Binding-site contacts:
Ligand atom O4 contacts residue TYR145 of chain 1.A at 3.7 Å.
Ligand atom C2 contacts residue TYR145 of chain 1.A at 4.5 Å (hydrophobic).
Ligand atom C8 contacts residue ASN128 of chain 1.A at 4.3 Å.
Ligand atom O7 contacts residue TYR145 of chain 1.A at 3.5 Å.
Ligand atom O7 contacts residue VAL104 of chain 1.A at 4.3 Å.
Ligand atom C1 contacts residue TYR145 of chain 1.A at 4.1 Å (hydrophobic).
Ligand atom C5 contacts residue ASN128 of chain 1.A at 3.7 Å.
Ligand atom O7 contacts residue ASN128 of chain 1.A at 3.4 Å (h-bond).
Ligand atom O5 contacts residue ASN128 of chain 1.A at 2.4 Å (h-bond).
Ligand atom C5 contacts residue TYR145 of chain 1.A at 4.0 Å (hydrophobic).
Ligand atom C4 contacts residue ASN128 of chain 1.A at 4.2 Å.
Ligand atom O3 contacts residue TYR145 of chain 1.A at 4.5 Å.
Ligand atom C1 contacts residue ASN128 of chain 1.A at 1.5 Å.
Ligand atom O5 contacts residue TYR145 of chain 1.A at 4.4 Å.
Ligand atom N2 contacts residue ASN128 of chain 1.A at 2.8 Å (h-bond).
Ligand atom C7 contacts residue ASN128 of chain 1.A at 3.3 Å.
Ligand atom C7 contacts residue TYR145 of chain 1.A at 4.2 Å (hydrophobic).
Ligand atom C8 contacts residue LEU147 of chain 1.A at 4.1 Å (hydrophobic).
Ligand atom C3 contacts residue ASN128 of chain 1.A at 3.7 Å.
Ligand atom C3 contacts residue TYR145 of chain 1.A at 3.8 Å (hydrophobic).
Ligand atom C4 contacts residue TYR145 of chain 1.A at 4.5 Å (hydrophobic).
Ligand atom C2 contacts residue ASN128 of chain 1.A at 2.4 Å.

This protein binds this small molecule.
Small molecule (SMILES): CC(=O)N[C@H]1[C@H](O[C@H]2[C@H](O)[C@@H](NC(C)=O)CO[C@@H]2CO)O[C@H](CO)[C@@H](O[C@@H]2O[C@H](CO[C@H]3O[C@H](CO)[C@@H](O)[C@H](O)[C@@H]3O)[C@@H](O)[C@H](O[C@H]3O[C@H](CO)[C@@H](O)[C@H](O)[C@@H]3O)[C@@H]2O)[C@@H]1O

Sequence of chain 1.A:
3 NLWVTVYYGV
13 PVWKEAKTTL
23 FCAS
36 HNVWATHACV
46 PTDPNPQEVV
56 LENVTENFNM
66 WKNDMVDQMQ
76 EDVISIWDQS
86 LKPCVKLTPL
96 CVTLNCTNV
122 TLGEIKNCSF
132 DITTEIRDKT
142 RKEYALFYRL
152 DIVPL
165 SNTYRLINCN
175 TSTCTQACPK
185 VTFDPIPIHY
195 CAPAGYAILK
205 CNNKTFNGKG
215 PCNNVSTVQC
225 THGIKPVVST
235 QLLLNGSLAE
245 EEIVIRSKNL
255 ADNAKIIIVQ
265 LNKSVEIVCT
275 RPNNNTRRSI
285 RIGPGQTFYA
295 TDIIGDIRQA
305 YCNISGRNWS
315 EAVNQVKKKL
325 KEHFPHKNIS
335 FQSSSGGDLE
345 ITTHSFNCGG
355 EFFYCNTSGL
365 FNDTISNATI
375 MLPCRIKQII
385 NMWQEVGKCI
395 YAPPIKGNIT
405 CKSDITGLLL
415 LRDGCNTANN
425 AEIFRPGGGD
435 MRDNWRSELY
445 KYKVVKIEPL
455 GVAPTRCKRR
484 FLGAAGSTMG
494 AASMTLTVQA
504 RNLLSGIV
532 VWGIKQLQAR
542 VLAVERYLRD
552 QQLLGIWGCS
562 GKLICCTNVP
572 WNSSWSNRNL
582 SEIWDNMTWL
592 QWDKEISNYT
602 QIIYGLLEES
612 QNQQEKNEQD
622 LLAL